The protein below binds the small molecule below.
Small molecule (SMILES): CN1CCC(NC(=O)c2ccc(Nc3cc(NCc4ccccc4)c(C(N)=O)cn3)cc2)CC1

Binding-site contacts:
Ligand atom C21 contacts residue GLN14 of chain 1.A at 3.3 Å.
Ligand atom C32 contacts residue ARG140 of chain 1.A at 3.0 Å.
Ligand atom C28 contacts residue VAL23 of chain 1.A at 3.9 Å (hydrophobic).
Ligand atom N26 contacts residue VAL71 of chain 1.A at 3.9 Å.
Ligand atom C11 contacts residue LEU92 of chain 1.A at 3.5 Å (hydrophobic).
Ligand atom C11 contacts residue GLY95 of chain 1.A at 3.7 Å.
Ligand atom C1 contacts residue ALA40 of chain 1.A at 3.7 Å (hydrophobic).
Ligand atom C4 contacts residue LEU92 of chain 1.A at 3.7 Å (hydrophobic).
Ligand atom N3 contacts residue LEU92 of chain 1.A at 3.1 Å (h-bond).
Ligand atom C10 contacts residue LEU92 of chain 1.A at 3.5 Å (hydrophobic).
Ligand atom C31 contacts residue LEU143 of chain 1.A at 3.5 Å (hydrophobic).
Ligand atom C4 contacts residue LEU143 of chain 1.A at 3.8 Å (hydrophobic).
Ligand atom C11 contacts residue TYR91 of chain 1.A at 3.8 Å (hydrophobic).
Ligand atom N9 contacts residue LEU92 of chain 1.A at 2.8 Å (h-bond).
Ligand atom O27 contacts residue MET89 of chain 1.A at 3.5 Å.
Ligand atom C4 contacts residue LEU15 of chain 1.A at 3.8 Å (hydrophobic).
Ligand atom C2 contacts residue ALA40 of chain 1.A at 3.7 Å (hydrophobic).
Ligand atom C6 contacts residue LEU143 of chain 1.A at 3.8 Å (hydrophobic).
Ligand atom C23 contacts residue LEU15 of chain 1.A at 3.5 Å (hydrophobic).
Ligand atom C32 contacts residue LEU143 of chain 1.A at 3.6 Å (hydrophobic).
Ligand atom C10 contacts residue GLY95 of chain 1.A at 3.8 Å.
Ligand atom C2 contacts residue LEU92 of chain 1.A at 3.8 Å (hydrophobic).
Ligand atom C11 contacts residue PRO93 of chain 1.A at 3.9 Å (hydrophobic).
Ligand atom C31 contacts residue ARG140 of chain 1.A at 3.8 Å.
Ligand atom N26 contacts residue GLU90 of chain 1.A at 3.0 Å (salt-bridge).
Ligand atom C21 contacts residue LEU15 of chain 1.A at 3.9 Å (hydrophobic).
Ligand atom C30 contacts residue LEU143 of chain 1.A at 3.7 Å (hydrophobic).
Ligand atom C5 contacts residue LEU143 of chain 1.A at 3.8 Å (hydrophobic).
Ligand atom N9 contacts residue TYR91 of chain 1.A at 3.9 Å.
Ligand atom C8 contacts residue MET89 of chain 1.A at 3.8 Å (hydrophobic).
Ligand atom C2 contacts residue LEU143 of chain 1.A at 3.7 Å (hydrophobic).
Ligand atom N7 contacts residue VAL23 of chain 1.A at 3.8 Å.
Ligand atom C12 contacts residue LEU15 of chain 1.A at 3.9 Å (hydrophobic).
Ligand atom C2 contacts residue GLU90 of chain 1.A at 3.2 Å.
Ligand atom N17 contacts residue LEU15 of chain 1.A at 3.1 Å (h-bond).
Ligand atom C1 contacts residue LEU143 of chain 1.A at 3.6 Å (hydrophobic).
Ligand atom N26 contacts residue MET89 of chain 1.A at 3.4 Å.
Ligand atom C14 contacts residue LEU15 of chain 1.A at 3.4 Å (hydrophobic).
Ligand atom C11 contacts residue LEU15 of chain 1.A at 3.8 Å (hydrophobic).
Ligand atom C5 contacts residue LEU15 of chain 1.A at 3.7 Å (hydrophobic).

Sequence of chain 1.A:
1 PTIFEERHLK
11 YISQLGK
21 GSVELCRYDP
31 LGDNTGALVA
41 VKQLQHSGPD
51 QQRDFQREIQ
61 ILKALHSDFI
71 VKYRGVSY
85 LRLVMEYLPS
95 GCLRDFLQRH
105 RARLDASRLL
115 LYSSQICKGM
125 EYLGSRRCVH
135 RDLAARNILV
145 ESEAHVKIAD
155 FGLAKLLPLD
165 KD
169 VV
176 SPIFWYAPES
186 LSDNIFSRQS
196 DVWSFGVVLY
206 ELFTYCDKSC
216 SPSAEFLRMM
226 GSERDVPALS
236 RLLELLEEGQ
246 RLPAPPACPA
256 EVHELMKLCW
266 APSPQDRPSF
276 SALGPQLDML